Binding-site contacts:
Ligand atom N2 contacts residue ASN363 of chain 1.A at 3.2 Å (h-bond).
Ligand atom C7 contacts residue ASN363 of chain 1.A at 2.9 Å.
Ligand atom C8 contacts residue NAG1 of chain 1.G at 3.2 Å.
Ligand atom C7 contacts residue NAG1 of chain 1.G at 4.2 Å.
Ligand atom C8 contacts residue ASN363 of chain 1.A at 2.9 Å.
Ligand atom C1 contacts residue ASN363 of chain 1.A at 3.1 Å.
Ligand atom O7 contacts residue ASN363 of chain 1.A at 3.2 Å (h-bond).
Ligand atom O5 contacts residue ASN363 of chain 1.A at 4.2 Å.
Ligand atom C2 contacts residue ASN363 of chain 1.A at 3.5 Å.
Ligand atom N2 contacts residue NAG1 of chain 1.G at 4.2 Å.

Sequence of chain 1.A:
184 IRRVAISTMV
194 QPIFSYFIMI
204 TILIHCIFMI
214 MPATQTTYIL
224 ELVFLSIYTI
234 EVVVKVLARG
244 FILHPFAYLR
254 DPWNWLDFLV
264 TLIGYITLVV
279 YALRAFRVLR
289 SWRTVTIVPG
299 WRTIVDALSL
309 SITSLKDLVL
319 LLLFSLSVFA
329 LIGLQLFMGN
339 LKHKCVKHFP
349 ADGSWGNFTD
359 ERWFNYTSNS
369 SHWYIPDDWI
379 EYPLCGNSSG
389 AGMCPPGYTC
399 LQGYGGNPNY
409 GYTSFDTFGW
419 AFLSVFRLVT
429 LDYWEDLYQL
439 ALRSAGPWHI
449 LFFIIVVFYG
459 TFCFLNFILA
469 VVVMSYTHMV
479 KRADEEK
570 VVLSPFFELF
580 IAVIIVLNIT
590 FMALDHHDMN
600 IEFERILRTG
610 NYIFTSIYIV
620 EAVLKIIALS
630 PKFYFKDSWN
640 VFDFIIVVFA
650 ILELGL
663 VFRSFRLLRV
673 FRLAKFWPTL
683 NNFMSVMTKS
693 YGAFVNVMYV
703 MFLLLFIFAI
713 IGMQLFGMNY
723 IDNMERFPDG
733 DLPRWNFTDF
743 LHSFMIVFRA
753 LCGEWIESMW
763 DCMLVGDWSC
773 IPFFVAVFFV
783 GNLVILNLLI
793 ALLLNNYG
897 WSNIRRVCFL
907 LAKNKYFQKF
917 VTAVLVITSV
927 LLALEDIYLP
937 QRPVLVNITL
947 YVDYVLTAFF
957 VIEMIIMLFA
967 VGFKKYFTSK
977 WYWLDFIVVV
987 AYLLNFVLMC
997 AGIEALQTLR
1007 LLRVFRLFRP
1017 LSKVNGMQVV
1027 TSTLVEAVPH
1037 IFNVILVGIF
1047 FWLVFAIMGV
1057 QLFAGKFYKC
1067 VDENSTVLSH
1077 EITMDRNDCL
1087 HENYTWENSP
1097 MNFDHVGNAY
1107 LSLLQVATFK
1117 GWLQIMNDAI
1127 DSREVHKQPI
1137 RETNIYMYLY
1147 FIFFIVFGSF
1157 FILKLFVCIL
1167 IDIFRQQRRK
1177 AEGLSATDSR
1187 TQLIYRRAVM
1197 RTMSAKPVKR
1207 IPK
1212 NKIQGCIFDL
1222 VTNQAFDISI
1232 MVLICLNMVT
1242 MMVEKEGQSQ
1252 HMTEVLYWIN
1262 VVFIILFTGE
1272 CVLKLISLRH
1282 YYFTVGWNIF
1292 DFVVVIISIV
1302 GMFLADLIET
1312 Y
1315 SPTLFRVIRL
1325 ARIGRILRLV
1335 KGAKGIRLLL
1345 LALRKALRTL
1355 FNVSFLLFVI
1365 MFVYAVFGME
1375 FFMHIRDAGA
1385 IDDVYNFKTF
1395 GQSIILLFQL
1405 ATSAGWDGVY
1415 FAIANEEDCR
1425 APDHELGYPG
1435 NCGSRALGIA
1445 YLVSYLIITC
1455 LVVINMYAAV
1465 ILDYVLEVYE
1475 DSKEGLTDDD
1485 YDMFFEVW

The protein below binds the small molecule below.
Small molecule (SMILES): CC(=O)N[C@H]1[C@H](O[C@H]2[C@H](O)[C@@H](NC(C)=O)CO[C@@H]2CO)O[C@H](CO)[C@@H](O)[C@@H]1O